The small molecule below binds the protein below.
Small molecule (SMILES): O=C(NOC[C@H](O)CO)c1ccc(F)c(F)c1Nc1ccc(I)cc1F

Sequence of chain 1.B:
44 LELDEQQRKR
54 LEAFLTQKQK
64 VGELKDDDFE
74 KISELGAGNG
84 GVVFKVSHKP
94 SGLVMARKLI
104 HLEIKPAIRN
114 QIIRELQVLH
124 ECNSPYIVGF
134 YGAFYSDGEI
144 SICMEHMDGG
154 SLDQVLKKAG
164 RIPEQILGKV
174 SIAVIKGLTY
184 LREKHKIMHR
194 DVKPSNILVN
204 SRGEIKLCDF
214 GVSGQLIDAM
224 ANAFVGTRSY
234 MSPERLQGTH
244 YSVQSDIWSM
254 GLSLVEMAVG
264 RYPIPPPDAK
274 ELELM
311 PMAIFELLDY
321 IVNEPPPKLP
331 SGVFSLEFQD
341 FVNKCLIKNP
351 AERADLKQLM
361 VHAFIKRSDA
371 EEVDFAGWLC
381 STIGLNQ

Binding-site contacts:
Ligand atom C11 contacts residue ILE220 of chain 1.B at 3.7 Å (hydrophobic).
Ligand atom C12 contacts residue LEU219 of chain 1.B at 3.6 Å (hydrophobic).
Ligand atom C05 contacts residue CYS211 of chain 1.B at 3.3 Å (hydrophobic).
Ligand atom F24 contacts residue ILE145 of chain 1.B at 3.5 Å.
Ligand atom C12 contacts residue PHE213 of chain 1.B at 3.2 Å (hydrophobic).
Ligand atom O22 contacts residue ANP1 of chain 1.F at 2.6 Å (h-bond).
Ligand atom C01 contacts residue ASP212 of chain 1.B at 3.5 Å.
Ligand atom F25 contacts residue VAL215 of chain 1.B at 3.2 Å.
Ligand atom C13 contacts residue LEU219 of chain 1.B at 3.6 Å (hydrophobic).
Ligand atom C03 contacts residue ASP212 of chain 1.B at 3.6 Å.
Ligand atom I23 contacts residue VAL131 of chain 1.B at 3.2 Å.
Ligand atom O22 contacts residue GLY83 of chain 1.B at 3.1 Å (h-bond).
Ligand atom O22 contacts residue GLY84 of chain 1.B at 3.7 Å.
Ligand atom C20 contacts residue ANP1 of chain 1.F at 3.4 Å.
Ligand atom O21 contacts residue GLY84 of chain 1.B at 3.6 Å.
Ligand atom O21 contacts residue ANP1 of chain 1.F at 3.0 Å (h-bond).
Ligand atom N07 contacts residue ILE145 of chain 1.B at 3.6 Å.
Ligand atom C06 contacts residue ILE145 of chain 1.B at 3.7 Å (hydrophobic).
Ligand atom F25 contacts residue PHE213 of chain 1.B at 3.5 Å.
Ligand atom C13 contacts residue PHE213 of chain 1.B at 3.3 Å (hydrophobic).
Ligand atom O22 contacts residue ASN82 of chain 1.B at 3.4 Å (h-bond).
Ligand atom C18 contacts residue LYS101 of chain 1.B at 3.2 Å.
Ligand atom O17 contacts residue ASP212 of chain 1.B at 3.5 Å (salt-bridge).
Ligand atom O16 contacts residue LYS101 of chain 1.B at 3.1 Å (salt-bridge).
Ligand atom C06 contacts residue ASP212 of chain 1.B at 3.3 Å.
Ligand atom F26 contacts residue GLY214 of chain 1.B at 3.7 Å.
Ligand atom F26 contacts residue SER216 of chain 1.B at 2.8 Å.
Ligand atom F24 contacts residue ASP212 of chain 1.B at 3.2 Å.
Ligand atom C04 contacts residue CYS211 of chain 1.B at 3.6 Å (hydrophobic).
Ligand atom F26 contacts residue PHE213 of chain 1.B at 3.3 Å.
Ligand atom O21 contacts residue LYS101 of chain 1.B at 3.6 Å.
Ligand atom C19 contacts residue ANP1 of chain 1.F at 3.4 Å.
Ligand atom C19 contacts residue LYS101 of chain 1.B at 3.6 Å.
Ligand atom O16 contacts residue ASP212 of chain 1.B at 3.5 Å (salt-bridge).
Ligand atom C02 contacts residue ASP212 of chain 1.B at 3.5 Å.
Ligand atom O17 contacts residue LYS101 of chain 1.B at 3.4 Å (salt-bridge).
Ligand atom F26 contacts residue VAL215 of chain 1.B at 3.1 Å.
Ligand atom F25 contacts residue LEU119 of chain 1.B at 3.2 Å.
Ligand atom C02 contacts residue PHE213 of chain 1.B at 3.6 Å (hydrophobic).
Ligand atom F24 contacts residue LYS101 of chain 1.B at 3.6 Å.